Sequence of chain 1.A:
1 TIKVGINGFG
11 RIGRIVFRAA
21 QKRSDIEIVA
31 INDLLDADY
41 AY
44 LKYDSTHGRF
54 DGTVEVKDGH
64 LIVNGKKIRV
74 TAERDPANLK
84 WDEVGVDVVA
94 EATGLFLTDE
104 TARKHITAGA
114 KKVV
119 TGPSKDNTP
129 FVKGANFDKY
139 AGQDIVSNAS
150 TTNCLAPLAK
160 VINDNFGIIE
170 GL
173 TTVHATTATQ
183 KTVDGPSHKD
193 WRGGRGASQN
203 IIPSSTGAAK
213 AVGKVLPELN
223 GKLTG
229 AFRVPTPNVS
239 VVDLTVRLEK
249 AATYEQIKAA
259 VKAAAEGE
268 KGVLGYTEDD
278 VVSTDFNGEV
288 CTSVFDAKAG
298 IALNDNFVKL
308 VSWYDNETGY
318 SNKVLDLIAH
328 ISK

This small molecule binds to this protein.
Small molecule (SMILES): OC[C@H]1O[C@H](O[C@H]2O[C@H](CO)[C@@H](O)[C@H](O)[C@H]2O)[C@H](O)[C@@H](O)[C@@H]1O

Sequence of chain 2.B:
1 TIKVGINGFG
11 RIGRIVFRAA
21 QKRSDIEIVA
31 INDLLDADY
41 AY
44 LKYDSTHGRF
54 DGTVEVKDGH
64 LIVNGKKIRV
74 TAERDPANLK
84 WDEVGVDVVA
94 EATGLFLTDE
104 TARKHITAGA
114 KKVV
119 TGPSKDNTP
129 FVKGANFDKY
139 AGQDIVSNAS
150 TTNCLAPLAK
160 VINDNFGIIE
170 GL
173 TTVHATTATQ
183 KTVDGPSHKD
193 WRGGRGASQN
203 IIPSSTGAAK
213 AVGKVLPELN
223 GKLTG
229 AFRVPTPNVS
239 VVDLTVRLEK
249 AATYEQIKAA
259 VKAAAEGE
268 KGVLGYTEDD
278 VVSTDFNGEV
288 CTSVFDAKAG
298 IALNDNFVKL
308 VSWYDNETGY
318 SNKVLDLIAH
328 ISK

Binding-site contacts:
Ligand atom C2 contacts residue LYS191 of chain 2.B at 3.3 Å.
Ligand atom C6 contacts residue ASP277 of chain 1.A at 3.6 Å.
Ligand atom O1 contacts residue ASP277 of chain 1.A at 4.3 Å.
Ligand atom O4 contacts residue SER207 of chain 2.B at 4.2 Å.
Ligand atom C2 contacts residue ASP277 of chain 1.A at 3.6 Å.
Ligand atom C1 contacts residue LYS191 of chain 2.B at 3.4 Å.
Ligand atom C6 contacts residue TRP193 of chain 2.B at 3.6 Å (hydrophobic).
Ligand atom C4 contacts residue TRP193 of chain 2.B at 4.1 Å (hydrophobic).
Ligand atom O2 contacts residue TRP193 of chain 2.B at 4.4 Å.
Ligand atom C1 contacts residue TRP193 of chain 2.B at 3.6 Å (hydrophobic).
Ligand atom O6 contacts residue HIS190 of chain 2.B at 2.9 Å (h-bond).
Ligand atom O6 contacts residue LYS191 of chain 2.B at 4.0 Å.
Ligand atom C1 contacts residue ASP192 of chain 2.B at 4.1 Å.
Ligand atom O6 contacts residue ASP192 of chain 2.B at 3.9 Å.
Ligand atom C3 contacts residue LYS191 of chain 2.B at 4.4 Å.
Ligand atom O5 contacts residue TRP193 of chain 2.B at 3.0 Å (h-bond).
Ligand atom C5 contacts residue TRP193 of chain 2.B at 4.0 Å (hydrophobic).
Ligand atom O5 contacts residue LYS191 of chain 2.B at 3.5 Å (salt-bridge).
Ligand atom O6 contacts residue ASP277 of chain 1.A at 2.9 Å (salt-bridge).
Ligand atom O5 contacts residue ASP277 of chain 1.A at 4.4 Å.
Ligand atom O3 contacts residue LYS295 of chain 1.A at 4.2 Å.
Ligand atom C6 contacts residue ARG194 of chain 2.B at 3.8 Å.
Ligand atom O5 contacts residue HIS190 of chain 2.B at 3.9 Å.
Ligand atom O2 contacts residue LYS191 of chain 2.B at 4.0 Å.
Ligand atom C6 contacts residue ASP192 of chain 2.B at 3.4 Å.
Ligand atom O6 contacts residue TRP193 of chain 2.B at 3.0 Å (h-bond).
Ligand atom C2 contacts residue TRP193 of chain 2.B at 3.8 Å (hydrophobic).
Ligand atom C5 contacts residue ASP192 of chain 2.B at 4.2 Å.
Ligand atom O5 contacts residue ASP192 of chain 2.B at 3.2 Å.
Ligand atom C6 contacts residue HIS190 of chain 2.B at 3.7 Å.
Ligand atom O6 contacts residue ARG194 of chain 2.B at 2.8 Å (salt-bridge).
Ligand atom O2 contacts residue LYS295 of chain 1.A at 3.6 Å (salt-bridge).
Ligand atom O2 contacts residue ASP277 of chain 1.A at 2.5 Å (salt-bridge).
Ligand atom C1 contacts residue ASP277 of chain 1.A at 3.9 Å.
Ligand atom C5 contacts residue HIS190 of chain 2.B at 4.4 Å.
Ligand atom C5 contacts residue ASP277 of chain 1.A at 3.8 Å.